Sequence of chain 3.V:
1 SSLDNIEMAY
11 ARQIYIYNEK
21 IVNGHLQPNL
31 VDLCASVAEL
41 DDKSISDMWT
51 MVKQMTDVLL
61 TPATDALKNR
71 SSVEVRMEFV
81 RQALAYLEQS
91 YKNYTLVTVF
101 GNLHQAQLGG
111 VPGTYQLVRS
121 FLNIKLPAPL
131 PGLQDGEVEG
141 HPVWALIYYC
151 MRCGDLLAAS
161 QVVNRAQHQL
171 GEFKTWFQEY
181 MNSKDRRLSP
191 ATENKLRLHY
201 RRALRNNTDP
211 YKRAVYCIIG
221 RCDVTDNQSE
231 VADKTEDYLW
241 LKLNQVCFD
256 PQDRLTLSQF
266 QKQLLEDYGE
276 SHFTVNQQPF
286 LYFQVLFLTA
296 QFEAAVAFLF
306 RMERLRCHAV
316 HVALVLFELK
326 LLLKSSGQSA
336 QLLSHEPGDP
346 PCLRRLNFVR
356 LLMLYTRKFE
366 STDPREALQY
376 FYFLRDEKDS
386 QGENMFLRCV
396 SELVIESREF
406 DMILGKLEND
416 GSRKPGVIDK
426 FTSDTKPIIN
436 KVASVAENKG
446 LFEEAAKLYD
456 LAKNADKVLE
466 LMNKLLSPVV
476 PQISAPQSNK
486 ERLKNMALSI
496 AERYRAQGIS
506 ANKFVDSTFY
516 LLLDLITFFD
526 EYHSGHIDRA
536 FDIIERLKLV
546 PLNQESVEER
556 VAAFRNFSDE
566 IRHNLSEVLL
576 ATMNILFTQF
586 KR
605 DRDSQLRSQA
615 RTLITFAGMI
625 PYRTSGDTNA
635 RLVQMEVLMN

A small-molecule ligand and the protein it binds are described below.
Small molecule (SMILES): CC[C@H](C)[C@H](NC(=O)[C@H](CO)NC(=O)[C@H](CCCN=C(N)N)NC(=O)[C@@H](NC(=O)[C@@H]1CCCN1C(=O)[C@@H]1CCCN1C(=O)[C@H](C)N)C(C)C)C(=O)N[C@H](C=O)Cc1ccc(O)cc1

Binding-site contacts:
Ligand atom CB contacts residue HIS277 of chain 3.V at 3.7 Å.
Ligand atom C contacts residue THR235 of chain 3.V at 3.6 Å.
Ligand atom C contacts residue THR235 of chain 3.V at 3.6 Å.
Ligand atom CD1 contacts residue TYR94 of chain 3.V at 3.5 Å (hydrophobic).
Ligand atom CG1 contacts residue VAL280 of chain 3.V at 4.0 Å (hydrophobic).
Ligand atom CD contacts residue TYR273 of chain 3.V at 3.3 Å (hydrophobic).
Ligand atom O contacts residue THR235 of chain 3.V at 3.0 Å (h-bond).
Ligand atom O contacts residue ASN281 of chain 3.V at 2.6 Å (h-bond).
Ligand atom N contacts residue THR235 of chain 3.V at 3.5 Å (h-bond).
Ligand atom CG contacts residue TYR273 of chain 3.V at 3.6 Å (hydrophobic).
Ligand atom O contacts residue HIS277 of chain 3.V at 3.4 Å.
Ligand atom O contacts residue TYR94 of chain 3.V at 2.9 Å.
Ligand atom CG2 contacts residue HIS277 of chain 3.V at 3.3 Å.
Ligand atom C contacts residue ASN227 of chain 3.V at 3.5 Å.
Ligand atom CB contacts residue LEU286 of chain 3.V at 3.9 Å (hydrophobic).
Ligand atom C contacts residue THR235 of chain 3.V at 3.6 Å.
Ligand atom N contacts residue ASN227 of chain 3.V at 3.0 Å (h-bond).
Ligand atom N contacts residue TYR273 of chain 3.V at 3.9 Å.
Ligand atom CB contacts residue ASP233 of chain 3.V at 3.0 Å.
Ligand atom N contacts residue THR235 of chain 3.V at 3.9 Å.
Ligand atom C contacts residue ASN281 of chain 3.V at 3.8 Å.
Ligand atom CA contacts residue ASN227 of chain 3.V at 3.7 Å.
Ligand atom CG2 contacts residue ASN281 of chain 3.V at 3.6 Å.
Ligand atom O contacts residue THR235 of chain 3.V at 3.1 Å (h-bond).
Ligand atom CA contacts residue THR235 of chain 3.V at 3.6 Å.
Ligand atom CD contacts residue HIS277 of chain 3.V at 3.9 Å.
Ligand atom C contacts residue LEU286 of chain 3.V at 3.8 Å (hydrophobic).
Ligand atom CG2 contacts residue PHE278 of chain 3.V at 3.7 Å (hydrophobic).
Ligand atom CB contacts residue TYR238 of chain 3.V at 3.6 Å (hydrophobic).
Ligand atom CG contacts residue ASP233 of chain 3.V at 3.0 Å.
Ligand atom CG2 contacts residue GLU236 of chain 3.V at 3.3 Å.
Ligand atom O contacts residue ASN227 of chain 3.V at 3.6 Å.
Ligand atom O contacts residue LYS234 of chain 3.V at 3.6 Å.
Ligand atom CG2 contacts residue LEU286 of chain 3.V at 3.7 Å (hydrophobic).
Ligand atom CG1 contacts residue TYR94 of chain 3.V at 3.8 Å (hydrophobic).
Ligand atom CG contacts residue LYS234 of chain 3.V at 3.3 Å.
Ligand atom CG contacts residue HIS277 of chain 3.V at 3.8 Å.
Ligand atom O contacts residue LEU286 of chain 3.V at 3.2 Å.
Ligand atom C contacts residue TYR94 of chain 3.V at 4.0 Å (hydrophobic).
Ligand atom CD1 contacts residue TYR91 of chain 3.V at 3.9 Å (hydrophobic).